Sequence of chain 1.W:
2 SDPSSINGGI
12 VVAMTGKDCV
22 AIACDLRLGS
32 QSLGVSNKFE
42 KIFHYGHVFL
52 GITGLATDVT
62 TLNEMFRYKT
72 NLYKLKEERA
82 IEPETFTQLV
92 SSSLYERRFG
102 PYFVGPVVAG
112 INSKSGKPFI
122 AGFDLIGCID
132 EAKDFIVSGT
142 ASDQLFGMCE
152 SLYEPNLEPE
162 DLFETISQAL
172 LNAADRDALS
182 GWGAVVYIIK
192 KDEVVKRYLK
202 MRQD

Binding-site contacts:
Ligand atom O26 contacts residue THR48 of chain 1.V at 3.6 Å.
Ligand atom C37 contacts residue THR1 of chain 1.V at 3.4 Å.
Ligand atom N45 contacts residue ALA32 of chain 1.V at 3.7 Å.
Ligand atom C16 contacts residue SER20 of chain 1.V at 3.4 Å.
Ligand atom N35 contacts residue THR1 of chain 1.V at 3.6 Å.
Ligand atom C23 contacts residue ASP125 of chain 1.W at 3.6 Å.
Ligand atom O26 contacts residue ALA49 of chain 1.V at 3.0 Å (h-bond).
Ligand atom N45 contacts residue GLU53 of chain 1.V at 3.3 Å.
Ligand atom C16 contacts residue THR21 of chain 1.V at 3.5 Å.
Ligand atom O49 contacts residue GLY128 of chain 1.V at 3.5 Å.
Ligand atom O50 contacts residue SER129 of chain 1.V at 3.1 Å (h-bond).
Ligand atom N14 contacts residue ASP125 of chain 1.W at 3.0 Å (salt-bridge).
Ligand atom C43 contacts residue ALA49 of chain 1.V at 3.7 Å (hydrophobic).
Ligand atom C46 contacts residue THR1 of chain 1.V at 1.4 Å.
Ligand atom O49 contacts residue THR1 of chain 1.V at 3.5 Å (h-bond).
Ligand atom C23 contacts residue PHE124 of chain 1.W at 3.5 Å (hydrophobic).
Ligand atom O13 contacts residue GLN22 of chain 1.V at 3.5 Å.
Ligand atom O50 contacts residue THR1 of chain 1.V at 2.6 Å (h-bond).
Ligand atom C42 contacts residue SER20 of chain 1.V at 3.6 Å.
Ligand atom C44 contacts residue ALA32 of chain 1.V at 3.4 Å (hydrophobic).
Ligand atom C4 contacts residue ILE127 of chain 1.W at 3.6 Å (hydrophobic).
Ligand atom C36 contacts residue GLY47 of chain 1.V at 3.7 Å.
Ligand atom C39 contacts residue LYS33 of chain 1.V at 3.6 Å.
Ligand atom C25 contacts residue ALA49 of chain 1.V at 3.7 Å (hydrophobic).
Ligand atom O49 contacts residue GLY47 of chain 1.V at 3.1 Å (h-bond).
Ligand atom C47 contacts residue THR1 of chain 1.V at 2.5 Å.
Ligand atom C42 contacts residue CYS31 of chain 1.V at 3.7 Å (hydrophobic).
Ligand atom N24 contacts residue ASP131 of chain 1.W at 3.5 Å (salt-bridge).
Ligand atom S48 contacts residue THR1 of chain 1.V at 3.1 Å (h-bond).
Ligand atom N9 contacts residue GLN22 of chain 1.V at 3.4 Å (h-bond).
Ligand atom C33 contacts residue GLY47 of chain 1.V at 3.3 Å.
Ligand atom C28 contacts residue GLY47 of chain 1.V at 3.2 Å.
Ligand atom O34 contacts residue THR21 of chain 1.V at 3.5 Å (h-bond).
Ligand atom C42 contacts residue ALA49 of chain 1.V at 3.6 Å (hydrophobic).
Ligand atom C51 contacts residue GLY47 of chain 1.V at 3.6 Å.
Ligand atom O49 contacts residue ALA46 of chain 1.V at 3.4 Å.
Ligand atom N27 contacts residue THR21 of chain 1.V at 3.1 Å (h-bond).
Ligand atom C37 contacts residue GLY45 of chain 1.V at 3.5 Å.
Ligand atom N35 contacts residue GLY47 of chain 1.V at 2.6 Å (h-bond).
Ligand atom C36 contacts residue THR1 of chain 1.V at 2.5 Å.

This small molecule binds to this protein.
Small molecule (SMILES): CC(C)C[C@H](NC(=O)[C@@H](Cc1ccc(CN)cc1)NC(=O)[C@H](Cc1ccccc1)N=[N+]=[N-])C(=O)N[C@H](CCS(C)(=O)=O)Cc1ccc(CN)cc1

Sequence of chain 1.V:
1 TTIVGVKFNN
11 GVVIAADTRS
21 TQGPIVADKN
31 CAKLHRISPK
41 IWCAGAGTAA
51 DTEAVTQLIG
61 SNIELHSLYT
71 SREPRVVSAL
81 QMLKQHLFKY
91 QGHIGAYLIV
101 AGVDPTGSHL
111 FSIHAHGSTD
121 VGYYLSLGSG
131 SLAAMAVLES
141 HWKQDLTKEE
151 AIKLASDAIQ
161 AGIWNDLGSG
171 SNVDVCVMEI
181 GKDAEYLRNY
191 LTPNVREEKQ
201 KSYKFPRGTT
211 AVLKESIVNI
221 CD